This small molecule binds to this protein.
Small molecule (SMILES): CC(=O)OCC1=C(C(=O)O)N2C(=O)[C@@H](NC(=O)Cc3cccs3)[C@H]2SC1

Binding-site contacts:
Ligand atom C7 contacts residue TYR70 of chain 1.A at 3.8 Å (hydrophobic).
Ligand atom O4A contacts residue CYS31 of chain 1.A at 3.5 Å (h-bond).
Ligand atom C4' contacts residue PRO33 of chain 1.A at 3.9 Å (hydrophobic).
Ligand atom C2 contacts residue SER118 of chain 1.A at 3.5 Å.
Ligand atom C4' contacts residue ARG51 of chain 1.A at 3.5 Å.
Ligand atom O20 contacts residue SER118 of chain 1.A at 3.5 Å (h-bond).
Ligand atom O9 contacts residue TYR70 of chain 1.A at 3.5 Å.
Ligand atom O12 contacts residue ARG143 of chain 1.A at 3.3 Å (salt-bridge).
Ligand atom O4A contacts residue ARG51 of chain 1.A at 2.8 Å (salt-bridge).
Ligand atom O22 contacts residue ASN82 of chain 1.A at 3.4 Å (h-bond).
Ligand atom C16 contacts residue SO41 of chain 1.D at 2.8 Å.
Ligand atom O4A contacts residue GLY81 of chain 1.A at 3.0 Å.
Ligand atom C15 contacts residue SO41 of chain 1.D at 3.5 Å.
Ligand atom C4 contacts residue PRO33 of chain 1.A at 3.7 Å (hydrophobic).
Ligand atom O9 contacts residue ARG51 of chain 1.A at 3.6 Å.
Ligand atom C3 contacts residue PRO33 of chain 1.A at 3.8 Å (hydrophobic).
Ligand atom O22 contacts residue MET83 of chain 1.A at 3.0 Å (h-bond).
Ligand atom N5 contacts residue TYR70 of chain 1.A at 3.7 Å.
Ligand atom C17 contacts residue SO41 of chain 1.D at 3.4 Å.
Ligand atom C23 contacts residue LEU80 of chain 1.A at 3.7 Å (hydrophobic).
Ligand atom S1 contacts residue PRO33 of chain 1.A at 3.8 Å.
Ligand atom S19 contacts residue ARG143 of chain 1.A at 3.7 Å.
Ligand atom O4B contacts residue TYR32 of chain 1.A at 3.6 Å.
Ligand atom O22 contacts residue CYS31 of chain 1.A at 3.6 Å.
Ligand atom O4B contacts residue ARG51 of chain 1.A at 2.9 Å (salt-bridge).
Ligand atom S19 contacts residue PHE120 of chain 1.A at 3.7 Å.
Ligand atom C8 contacts residue TYR70 of chain 1.A at 3.7 Å (hydrophobic).
Ligand atom O12 contacts residue LEU153 of chain 1.A at 3.8 Å.
Ligand atom S19 contacts residue PRO33 of chain 1.A at 3.8 Å.
Ligand atom C17 contacts residue ARG143 of chain 1.A at 3.8 Å.
Ligand atom C17 contacts residue HIS144 of chain 1.A at 3.9 Å.
Ligand atom C23 contacts residue TYR130 of chain 1.A at 3.8 Å (hydrophobic).
Ligand atom C4' contacts residue CYS31 of chain 1.A at 3.6 Å (hydrophobic).
Ligand atom C3' contacts residue TYR30 of chain 1.A at 3.3 Å (hydrophobic).
Ligand atom C3' contacts residue CYS31 of chain 1.A at 3.5 Å (hydrophobic).
Ligand atom O20 contacts residue TYR30 of chain 1.A at 3.8 Å.
Ligand atom C6 contacts residue TYR70 of chain 1.A at 3.6 Å (hydrophobic).
Ligand atom O4B contacts residue CYS31 of chain 1.A at 3.7 Å.
Ligand atom O4A contacts residue ASN82 of chain 1.A at 2.8 Å (h-bond).
Ligand atom O4B contacts residue PRO33 of chain 1.A at 3.4 Å.

Sequence of chain 1.A:
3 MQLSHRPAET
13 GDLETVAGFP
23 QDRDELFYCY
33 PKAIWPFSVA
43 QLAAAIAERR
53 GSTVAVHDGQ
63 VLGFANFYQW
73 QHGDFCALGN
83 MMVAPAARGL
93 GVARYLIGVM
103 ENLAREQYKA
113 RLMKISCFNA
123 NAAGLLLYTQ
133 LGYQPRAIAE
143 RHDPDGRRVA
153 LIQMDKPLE